Sequence of chain 1.E:
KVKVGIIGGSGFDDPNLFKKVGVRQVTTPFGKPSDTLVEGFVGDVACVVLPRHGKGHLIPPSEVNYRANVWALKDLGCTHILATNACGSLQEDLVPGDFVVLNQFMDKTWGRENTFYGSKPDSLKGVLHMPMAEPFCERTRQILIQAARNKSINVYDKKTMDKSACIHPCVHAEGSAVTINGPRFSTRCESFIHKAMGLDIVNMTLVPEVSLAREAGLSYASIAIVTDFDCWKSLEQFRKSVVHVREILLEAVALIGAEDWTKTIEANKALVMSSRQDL

Sequence of chain 1.F:
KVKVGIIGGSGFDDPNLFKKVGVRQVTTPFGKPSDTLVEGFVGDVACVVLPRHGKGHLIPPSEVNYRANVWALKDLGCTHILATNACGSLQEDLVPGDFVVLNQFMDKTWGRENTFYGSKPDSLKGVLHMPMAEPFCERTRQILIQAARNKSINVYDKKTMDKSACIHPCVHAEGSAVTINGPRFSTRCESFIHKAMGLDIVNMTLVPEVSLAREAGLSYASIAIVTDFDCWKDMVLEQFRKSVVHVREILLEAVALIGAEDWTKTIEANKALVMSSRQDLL

Binding-site contacts:
Ligand atom C1' contacts residue ALA109 of chain 1.F at 3.3 Å (hydrophobic).
Ligand atom C7 contacts residue CYS110 of chain 1.F at 3.4 Å (hydrophobic).
Ligand atom O3' contacts residue THR228 of chain 1.F at 3.7 Å.
Ligand atom C1' contacts residue SO41 of chain 1.R at 3.8 Å.
Ligand atom C6 contacts residue VAL225 of chain 1.F at 3.5 Å (hydrophobic).
Ligand atom C7 contacts residue THR250 of chain 1.F at 3.6 Å.
Ligand atom N3 contacts residue ASN226 of chain 1.F at 3.5 Å.
Ligand atom N6 contacts residue GLY111 of chain 1.F at 3.4 Å.
Ligand atom O4' contacts residue SO41 of chain 1.R at 3.4 Å (h-bond).
Ligand atom C5 contacts residue CYS110 of chain 1.F at 3.8 Å (hydrophobic).
Ligand atom C4' contacts residue SO41 of chain 1.R at 3.5 Å.
Ligand atom C5 contacts residue VAL225 of chain 1.F at 3.8 Å (hydrophobic).
Ligand atom N9 contacts residue ALA109 of chain 1.F at 3.5 Å (h-bond).
Ligand atom C5 contacts residue PHE208 of chain 1.F at 3.8 Å (hydrophobic).
Ligand atom C7 contacts residue GLY111 of chain 1.F at 3.6 Å.
Ligand atom O3' contacts residue HIS76 of chain 1.F at 3.8 Å.
Ligand atom C8 contacts residue ALA109 of chain 1.F at 3.7 Å (hydrophobic).
Ligand atom O2' contacts residue ALA109 of chain 1.F at 3.7 Å.
Ligand atom C2 contacts residue VAL225 of chain 1.F at 3.7 Å (hydrophobic).
Ligand atom C5 contacts residue GLY111 of chain 1.F at 3.6 Å.
Ligand atom C6 contacts residue GLY111 of chain 1.F at 3.7 Å.
Ligand atom O3' contacts residue SO41 of chain 1.R at 2.3 Å (h-bond).
Ligand atom N6 contacts residue VAL225 of chain 1.F at 3.5 Å.
Ligand atom N1 contacts residue VAL225 of chain 1.F at 3.5 Å (h-bond).
Ligand atom O5' contacts residue PHE208 of chain 1.F at 3.5 Å.
Ligand atom O2' contacts residue SO41 of chain 1.R at 3.0 Å (h-bond).
Ligand atom C5' contacts residue HIS152 of chain 1.E at 3.6 Å.
Ligand atom O4' contacts residue ALA109 of chain 1.F at 3.8 Å.
Ligand atom C3' contacts residue SO41 of chain 1.R at 3.4 Å.
Ligand atom O5' contacts residue GLN310 of chain 1.E at 3.9 Å.
Ligand atom N6 contacts residue ASP253 of chain 1.F at 3.2 Å (salt-bridge).
Ligand atom C2' contacts residue MET227 of chain 1.F at 3.7 Å (hydrophobic).
Ligand atom C6 contacts residue PHE208 of chain 1.F at 3.8 Å (hydrophobic).
Ligand atom N3 contacts residue MET227 of chain 1.F at 3.4 Å.
Ligand atom C8 contacts residue CYS110 of chain 1.F at 3.6 Å (hydrophobic).
Ligand atom C2 contacts residue MET227 of chain 1.F at 3.6 Å (hydrophobic).
Ligand atom O2' contacts residue ASN226 of chain 1.F at 3.2 Å (h-bond).
Ligand atom C2' contacts residue SO41 of chain 1.R at 3.8 Å.
Ligand atom O2' contacts residue MET227 of chain 1.F at 2.8 Å (h-bond).
Ligand atom C2 contacts residue ASN226 of chain 1.F at 3.6 Å.

The small molecule below binds the protein below.
Small molecule (SMILES): Nc1ncnc2c1ccn2[C@@H]1O[C@H](CO)[C@@H](O)[C@H]1O